Binding-site contacts:
Ligand atom C5 contacts residue HIS104 of chain 17.A at 3.6 Å.
Ligand atom C3 contacts residue GLU155 of chain 17.C at 3.7 Å.
Ligand atom O3 contacts residue GLU155 of chain 17.C at 4.3 Å.
Ligand atom C8 contacts residue GLU155 of chain 17.C at 3.8 Å.
Ligand atom C2 contacts residue GLU155 of chain 17.C at 3.7 Å.
Ligand atom C3 contacts residue ASN154 of chain 17.C at 3.7 Å.
Ligand atom C1 contacts residue ASN154 of chain 17.C at 1.4 Å.
Ligand atom C8 contacts residue ASN154 of chain 17.C at 3.6 Å.
Ligand atom O7 contacts residue ASN154 of chain 17.C at 3.2 Å (h-bond).
Ligand atom C1 contacts residue GLU155 of chain 17.C at 3.9 Å.
Ligand atom C2 contacts residue ASN154 of chain 17.C at 2.4 Å.
Ligand atom C1 contacts residue HIS104 of chain 17.A at 3.4 Å.
Ligand atom C5 contacts residue ASN154 of chain 17.C at 3.6 Å.
Ligand atom N2 contacts residue GLU155 of chain 17.C at 3.0 Å (salt-bridge).
Ligand atom C4 contacts residue ASN154 of chain 17.C at 4.2 Å.
Ligand atom C7 contacts residue ASN154 of chain 17.C at 3.3 Å.
Ligand atom C7 contacts residue GLU155 of chain 17.C at 3.9 Å.
Ligand atom C6 contacts residue HIS104 of chain 17.A at 4.0 Å.
Ligand atom N2 contacts residue ASN154 of chain 17.C at 2.9 Å (h-bond).
Ligand atom O5 contacts residue HIS104 of chain 17.A at 3.1 Å (h-bond).
Ligand atom O5 contacts residue ASN154 of chain 17.C at 2.3 Å (h-bond).

This small molecule binds to this protein.
Small molecule (SMILES): CC(=O)N[C@@H]1[C@@H](O)[C@H](O)[C@@H](CO)O[C@H]1O

Sequence of chain 17.C:
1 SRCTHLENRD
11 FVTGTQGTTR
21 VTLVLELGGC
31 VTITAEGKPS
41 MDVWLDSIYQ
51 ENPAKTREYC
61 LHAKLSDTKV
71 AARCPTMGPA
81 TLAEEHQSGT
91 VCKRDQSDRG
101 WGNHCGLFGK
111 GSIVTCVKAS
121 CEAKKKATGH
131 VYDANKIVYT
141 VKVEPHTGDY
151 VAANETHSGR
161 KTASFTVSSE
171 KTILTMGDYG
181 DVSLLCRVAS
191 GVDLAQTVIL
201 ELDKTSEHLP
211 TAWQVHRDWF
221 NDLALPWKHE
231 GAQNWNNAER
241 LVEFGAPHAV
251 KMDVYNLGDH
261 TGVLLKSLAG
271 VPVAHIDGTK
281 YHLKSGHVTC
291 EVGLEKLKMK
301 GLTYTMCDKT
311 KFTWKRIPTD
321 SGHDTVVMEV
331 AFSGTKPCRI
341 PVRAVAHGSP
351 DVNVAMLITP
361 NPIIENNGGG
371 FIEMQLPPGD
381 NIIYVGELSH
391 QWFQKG

Sequence of chain 17.A:
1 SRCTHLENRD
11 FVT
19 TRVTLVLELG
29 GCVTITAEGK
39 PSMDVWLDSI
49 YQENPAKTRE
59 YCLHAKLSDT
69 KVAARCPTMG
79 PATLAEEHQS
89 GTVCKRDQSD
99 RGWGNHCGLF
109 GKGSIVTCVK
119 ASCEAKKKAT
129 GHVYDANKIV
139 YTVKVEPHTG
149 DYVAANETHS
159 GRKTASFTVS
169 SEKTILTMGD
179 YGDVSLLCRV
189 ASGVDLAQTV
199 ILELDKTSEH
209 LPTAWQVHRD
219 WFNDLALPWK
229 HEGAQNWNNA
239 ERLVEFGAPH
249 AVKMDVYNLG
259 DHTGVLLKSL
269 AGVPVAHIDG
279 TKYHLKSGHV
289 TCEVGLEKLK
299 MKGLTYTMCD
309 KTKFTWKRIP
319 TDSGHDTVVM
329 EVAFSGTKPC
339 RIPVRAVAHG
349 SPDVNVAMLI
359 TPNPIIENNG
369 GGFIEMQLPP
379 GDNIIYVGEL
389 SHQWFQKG